Sequence of chain 1.A:
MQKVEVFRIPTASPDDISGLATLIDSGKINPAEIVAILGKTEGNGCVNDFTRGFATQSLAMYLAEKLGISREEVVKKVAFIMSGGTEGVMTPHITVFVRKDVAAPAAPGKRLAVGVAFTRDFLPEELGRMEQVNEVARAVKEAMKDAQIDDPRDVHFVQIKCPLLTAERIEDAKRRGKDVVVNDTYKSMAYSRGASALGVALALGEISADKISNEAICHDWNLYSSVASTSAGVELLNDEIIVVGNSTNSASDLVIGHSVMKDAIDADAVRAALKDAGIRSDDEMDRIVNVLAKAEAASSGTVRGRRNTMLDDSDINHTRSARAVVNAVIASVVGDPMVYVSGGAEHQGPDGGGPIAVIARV

A small-molecule ligand and the protein it binds are described below.
Small molecule (SMILES): OCCCO

Binding-site contacts:
Ligand atom C2 contacts residue SER322 of chain 1.A at 3.7 Å.
Ligand atom C2 contacts residue ARG321 of chain 1.A at 3.9 Å.
Ligand atom O1 contacts residue ARG321 of chain 1.C at 3.9 Å.
Ligand atom C3 contacts residue GLU88 of chain 1.A at 4.0 Å.
Ligand atom C3 contacts residue ILE317 of chain 1.A at 4.2 Å (hydrophobic).
Ligand atom O3 contacts residue GLY89 of chain 1.A at 3.8 Å.
Ligand atom C3 contacts residue ARG321 of chain 1.A at 4.4 Å.
Ligand atom C2 contacts residue GLU88 of chain 1.A at 4.5 Å.
Ligand atom C1 contacts residue ALA325 of chain 1.A at 4.3 Å (hydrophobic).
Ligand atom O3 contacts residue SER322 of chain 1.C at 3.5 Å (h-bond).
Ligand atom O1 contacts residue ILE317 of chain 1.C at 4.5 Å.
Ligand atom O3 contacts residue ALA325 of chain 1.A at 4.3 Å.
Ligand atom C1 contacts residue ARG321 of chain 1.C at 4.2 Å.
Ligand atom O1 contacts residue ALA325 of chain 1.C at 4.2 Å.
Ligand atom O1 contacts residue GLU88 of chain 1.C at 3.5 Å.
Ligand atom C2 contacts residue ALA325 of chain 1.A at 3.7 Å (hydrophobic).
Ligand atom C2 contacts residue ALA325 of chain 1.C at 4.4 Å (hydrophobic).
Ligand atom C1 contacts residue ALA325 of chain 1.C at 3.3 Å (hydrophobic).
Ligand atom O3 contacts residue ILE317 of chain 1.C at 3.9 Å.
Ligand atom O1 contacts residue ILE317 of chain 1.A at 3.7 Å.
Ligand atom C1 contacts residue GLU88 of chain 1.C at 3.9 Å.
Ligand atom O3 contacts residue GLU88 of chain 1.A at 3.4 Å.
Ligand atom C1 contacts residue SER322 of chain 1.C at 4.4 Å.
Ligand atom C3 contacts residue ILE317 of chain 1.C at 3.5 Å (hydrophobic).
Ligand atom C1 contacts residue GLY89 of chain 1.C at 4.4 Å.

Sequence of chain 1.C:
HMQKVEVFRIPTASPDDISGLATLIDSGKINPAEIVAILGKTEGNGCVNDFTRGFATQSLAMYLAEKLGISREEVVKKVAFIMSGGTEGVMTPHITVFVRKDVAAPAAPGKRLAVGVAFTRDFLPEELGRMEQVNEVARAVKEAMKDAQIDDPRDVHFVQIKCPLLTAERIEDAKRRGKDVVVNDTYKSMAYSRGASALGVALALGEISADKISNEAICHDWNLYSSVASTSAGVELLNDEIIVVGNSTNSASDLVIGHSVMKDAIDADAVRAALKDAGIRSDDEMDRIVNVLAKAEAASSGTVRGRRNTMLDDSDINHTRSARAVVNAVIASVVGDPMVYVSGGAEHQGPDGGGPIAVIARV